Binding-site contacts:
Ligand atom O contacts residue TYR76 of chain 1.A at 2.6 Å (h-bond).
Ligand atom O contacts residue VAL69 of chain 1.A at 3.2 Å.
Ligand atom CZ contacts residue HIS49 of chain 1.A at 3.7 Å.
Ligand atom CA contacts residue VAL69 of chain 1.A at 3.7 Å (hydrophobic).
Ligand atom NE1 contacts residue GLY34 of chain 1.A at 3.7 Å.
Ligand atom C contacts residue HIS72 of chain 1.A at 3.7 Å.
Ligand atom CG contacts residue TYR76 of chain 1.A at 3.9 Å (hydrophobic).
Ligand atom CA contacts residue TYR76 of chain 1.A at 3.3 Å (hydrophobic).
Ligand atom CB contacts residue MET38 of chain 1.A at 3.6 Å (hydrophobic).
Ligand atom CD1 contacts residue TYR76 of chain 1.A at 3.3 Å (hydrophobic).
Ligand atom N contacts residue VAL69 of chain 1.A at 3.5 Å.
Ligand atom C contacts residue VAL69 of chain 1.A at 3.4 Å (hydrophobic).
Ligand atom CD2 contacts residue TYR76 of chain 1.A at 3.3 Å (hydrophobic).
Ligand atom N contacts residue TYR76 of chain 1.A at 3.5 Å (h-bond).
Ligand atom CE2 contacts residue ILE37 of chain 1.A at 3.6 Å (hydrophobic).
Ligand atom CD2 contacts residue HIS72 of chain 1.A at 3.6 Å.
Ligand atom CG contacts residue GLN48 of chain 1.A at 3.4 Å.
Ligand atom CE1 contacts residue VAL69 of chain 1.A at 3.3 Å (hydrophobic).
Ligand atom CD1 contacts residue LEU30 of chain 1.A at 3.8 Å (hydrophobic).
Ligand atom CD2 contacts residue HIS49 of chain 1.A at 3.4 Å.
Ligand atom N contacts residue MET38 of chain 1.A at 3.2 Å.
Ligand atom CA contacts residue GLN48 of chain 1.A at 3.6 Å.
Ligand atom CZ contacts residue ILE37 of chain 1.A at 3.3 Å (hydrophobic).
Ligand atom CB contacts residue VAL69 of chain 1.A at 3.8 Å (hydrophobic).
Ligand atom CB contacts residue GLN48 of chain 1.A at 3.2 Å.
Ligand atom CZ2 contacts residue LEU33 of chain 1.A at 3.8 Å (hydrophobic).
Ligand atom N contacts residue HIS72 of chain 1.A at 3.8 Å.
Ligand atom OH contacts residue HIS49 of chain 1.A at 3.7 Å.
Ligand atom CE2 contacts residue HIS49 of chain 1.A at 3.3 Å.
Ligand atom CA contacts residue MET38 of chain 1.A at 3.3 Å (hydrophobic).
Ligand atom CG contacts residue HIS49 of chain 1.A at 3.7 Å.
Ligand atom CD1 contacts residue VAL69 of chain 1.A at 3.5 Å (hydrophobic).
Ligand atom CD1 contacts residue GLN48 of chain 1.A at 2.8 Å.
Ligand atom CD2 contacts residue MET38 of chain 1.A at 3.3 Å (hydrophobic).
Ligand atom N contacts residue GLN48 of chain 1.A at 3.5 Å (h-bond).
Ligand atom CE2 contacts residue MET38 of chain 1.A at 3.5 Å (hydrophobic).
Ligand atom C contacts residue TYR76 of chain 1.A at 3.4 Å (hydrophobic).
Ligand atom NE1 contacts residue LEU30 of chain 1.A at 3.0 Å (h-bond).
Ligand atom O contacts residue HIS72 of chain 1.A at 3.5 Å (h-bond).
Ligand atom CE3 contacts residue VAL69 of chain 1.A at 3.8 Å (hydrophobic).

A small-molecule ligand and the protein it binds are described below.
Small molecule (SMILES): CC(=O)N[C@H](C(=O)N[C@@H](CO)C(=O)N[C@@H](Cc1ccccc1)C(=O)N[C@@H](C)C(=O)N[C@@H](CCC(=O)O)C(=O)N[C@@H](Cc1ccc(O)cc1)C(=O)N[C@@H](CC1=c2ccccc2=NC1)C(=O)N[C@H]1CCCCNC(=S)SC[C@@H](C(N)=O)NC(=O)[C@H](CO)NC(=O)[C@H](CC(C)C)NC(=O)[C@H](CC(C)C)NC1=O)[C@@H](C)O

Sequence of chain 1.A:
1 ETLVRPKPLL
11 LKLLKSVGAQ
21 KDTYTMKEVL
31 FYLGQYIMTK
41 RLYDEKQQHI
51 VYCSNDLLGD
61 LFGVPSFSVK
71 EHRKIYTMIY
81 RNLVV